Binding-site contacts:
Ligand atom S1 contacts residue PRO105 of chain 1.A at 3.8 Å.
Ligand atom O4 contacts residue LYS218 of chain 1.A at 3.1 Å.
Ligand atom C7 contacts residue PRO105 of chain 1.A at 4.2 Å (hydrophobic).
Ligand atom C9 contacts residue PRO105 of chain 1.A at 3.4 Å (hydrophobic).
Ligand atom C7 contacts residue SER108 of chain 1.A at 4.4 Å.
Ligand atom C5 contacts residue SER108 of chain 1.A at 4.3 Å.
Ligand atom C6 contacts residue LYS218 of chain 1.A at 3.8 Å.
Ligand atom C8 contacts residue SER108 of chain 1.A at 3.7 Å.
Ligand atom C22 contacts residue SER242 of chain 1.A at 4.0 Å.
Ligand atom C18 contacts residue PRO105 of chain 1.A at 3.4 Å (hydrophobic).
Ligand atom O4 contacts residue SER217 of chain 1.A at 4.3 Å.
Ligand atom C6 contacts residue SER217 of chain 1.A at 3.8 Å.
Ligand atom C5 contacts residue LYS218 of chain 1.A at 3.4 Å.
Ligand atom C22 contacts residue LEU239 of chain 1.A at 3.9 Å (hydrophobic).
Ligand atom C22 contacts residue VAL238 of chain 1.A at 4.1 Å (hydrophobic).
Ligand atom C19 contacts residue SER242 of chain 1.A at 3.7 Å.
Ligand atom O2 contacts residue LYS104 of chain 1.A at 3.5 Å.
Ligand atom C21 contacts residue LEU239 of chain 1.A at 3.8 Å (hydrophobic).
Ligand atom C9 contacts residue SER108 of chain 1.A at 3.8 Å.
Ligand atom C13 contacts residue PRO105 of chain 1.A at 3.8 Å (hydrophobic).
Ligand atom C22 contacts residue LYS104 of chain 1.A at 3.9 Å.
Ligand atom C10 contacts residue SER108 of chain 1.A at 4.0 Å.
Ligand atom C9 contacts residue MET107 of chain 1.A at 4.2 Å (hydrophobic).
Ligand atom C13 contacts residue MET107 of chain 1.A at 4.2 Å (hydrophobic).
Ligand atom C8 contacts residue PRO105 of chain 1.A at 3.5 Å (hydrophobic).
Ligand atom C15 contacts residue SER217 of chain 1.A at 3.6 Å.
Ligand atom C16 contacts residue SER217 of chain 1.A at 3.4 Å.
Ligand atom C14 contacts residue SER217 of chain 1.A at 4.0 Å.
Ligand atom C21 contacts residue SER242 of chain 1.A at 4.3 Å.
Ligand atom C13 contacts residue PHE106 of chain 1.A at 4.1 Å (hydrophobic).
Ligand atom C23 contacts residue LYS218 of chain 1.A at 4.2 Å.
Ligand atom O4 contacts residue GLY219 of chain 1.A at 3.2 Å (h-bond).
Ligand atom C23 contacts residue ILE92 of chain 1.A at 3.6 Å (hydrophobic).
Ligand atom C8 contacts residue MET107 of chain 1.A at 3.7 Å (hydrophobic).
Ligand atom S2 contacts residue LYS218 of chain 1.A at 4.4 Å.
Ligand atom O2 contacts residue PRO105 of chain 1.A at 3.5 Å.
Ligand atom C10 contacts residue PRO105 of chain 1.A at 4.3 Å (hydrophobic).
Ligand atom C22 contacts residue PRO105 of chain 1.A at 4.0 Å (hydrophobic).
Ligand atom C18 contacts residue SER242 of chain 1.A at 4.0 Å.
Ligand atom N2 contacts residue PRO105 of chain 1.A at 2.8 Å (h-bond).

Sequence of chain 1.A:
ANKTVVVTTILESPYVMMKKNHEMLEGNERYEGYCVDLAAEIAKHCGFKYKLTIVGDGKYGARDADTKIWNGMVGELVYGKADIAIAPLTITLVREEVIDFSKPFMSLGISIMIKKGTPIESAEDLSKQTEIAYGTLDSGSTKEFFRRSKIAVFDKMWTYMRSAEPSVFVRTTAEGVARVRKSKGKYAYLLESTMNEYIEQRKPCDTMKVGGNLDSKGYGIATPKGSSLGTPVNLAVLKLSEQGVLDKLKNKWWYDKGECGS

A protein and the small-molecule ligand that binds it are described below.
Small molecule (SMILES): CC(C)S(=O)(=O)NC[C@H](C)c1ccc(-c2ccc([C@@H](C)CNS(=O)(=O)C(C)C)cc2)cc1